This protein binds this small molecule.
Small molecule (SMILES): CC(=O)N[C@@H]1[C@@H](O)[C@H](O)[C@@H](CO)O[C@H]1O

Binding-site contacts:
Ligand atom O5 contacts residue SER79 of chain 41.C at 3.8 Å.
Ligand atom C2 contacts residue ASN87 of chain 41.C at 2.5 Å.
Ligand atom O6 contacts residue SER79 of chain 41.C at 2.5 Å (h-bond).
Ligand atom O5 contacts residue ASN87 of chain 41.C at 2.4 Å (h-bond).
Ligand atom C6 contacts residue SER79 of chain 41.C at 3.6 Å.
Ligand atom C8 contacts residue ILE155 of chain 41.C at 3.7 Å (hydrophobic).
Ligand atom C4 contacts residue ASN87 of chain 41.C at 4.2 Å.
Ligand atom O7 contacts residue ASN87 of chain 41.C at 4.4 Å.
Ligand atom C5 contacts residue SER79 of chain 41.C at 4.3 Å.
Ligand atom O6 contacts residue LEU91 of chain 41.C at 3.9 Å.
Ligand atom C1 contacts residue ASN87 of chain 41.C at 1.4 Å.
Ligand atom C5 contacts residue ASN87 of chain 41.C at 3.7 Å.
Ligand atom C3 contacts residue ASN87 of chain 41.C at 3.8 Å.
Ligand atom C7 contacts residue ASN87 of chain 41.C at 3.9 Å.
Ligand atom N2 contacts residue ASN87 of chain 41.C at 2.9 Å (h-bond).

Sequence of chain 41.C:
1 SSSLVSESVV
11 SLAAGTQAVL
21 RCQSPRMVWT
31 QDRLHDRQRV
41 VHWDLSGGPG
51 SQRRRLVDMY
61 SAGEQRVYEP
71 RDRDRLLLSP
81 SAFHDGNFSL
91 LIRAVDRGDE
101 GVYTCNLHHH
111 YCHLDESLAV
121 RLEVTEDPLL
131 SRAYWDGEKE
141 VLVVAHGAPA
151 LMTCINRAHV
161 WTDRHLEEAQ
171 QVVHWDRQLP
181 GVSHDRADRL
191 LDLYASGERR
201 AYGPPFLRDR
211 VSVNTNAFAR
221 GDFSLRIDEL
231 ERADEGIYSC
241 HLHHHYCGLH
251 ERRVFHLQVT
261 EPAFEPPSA